Sequence of chain 1.B:
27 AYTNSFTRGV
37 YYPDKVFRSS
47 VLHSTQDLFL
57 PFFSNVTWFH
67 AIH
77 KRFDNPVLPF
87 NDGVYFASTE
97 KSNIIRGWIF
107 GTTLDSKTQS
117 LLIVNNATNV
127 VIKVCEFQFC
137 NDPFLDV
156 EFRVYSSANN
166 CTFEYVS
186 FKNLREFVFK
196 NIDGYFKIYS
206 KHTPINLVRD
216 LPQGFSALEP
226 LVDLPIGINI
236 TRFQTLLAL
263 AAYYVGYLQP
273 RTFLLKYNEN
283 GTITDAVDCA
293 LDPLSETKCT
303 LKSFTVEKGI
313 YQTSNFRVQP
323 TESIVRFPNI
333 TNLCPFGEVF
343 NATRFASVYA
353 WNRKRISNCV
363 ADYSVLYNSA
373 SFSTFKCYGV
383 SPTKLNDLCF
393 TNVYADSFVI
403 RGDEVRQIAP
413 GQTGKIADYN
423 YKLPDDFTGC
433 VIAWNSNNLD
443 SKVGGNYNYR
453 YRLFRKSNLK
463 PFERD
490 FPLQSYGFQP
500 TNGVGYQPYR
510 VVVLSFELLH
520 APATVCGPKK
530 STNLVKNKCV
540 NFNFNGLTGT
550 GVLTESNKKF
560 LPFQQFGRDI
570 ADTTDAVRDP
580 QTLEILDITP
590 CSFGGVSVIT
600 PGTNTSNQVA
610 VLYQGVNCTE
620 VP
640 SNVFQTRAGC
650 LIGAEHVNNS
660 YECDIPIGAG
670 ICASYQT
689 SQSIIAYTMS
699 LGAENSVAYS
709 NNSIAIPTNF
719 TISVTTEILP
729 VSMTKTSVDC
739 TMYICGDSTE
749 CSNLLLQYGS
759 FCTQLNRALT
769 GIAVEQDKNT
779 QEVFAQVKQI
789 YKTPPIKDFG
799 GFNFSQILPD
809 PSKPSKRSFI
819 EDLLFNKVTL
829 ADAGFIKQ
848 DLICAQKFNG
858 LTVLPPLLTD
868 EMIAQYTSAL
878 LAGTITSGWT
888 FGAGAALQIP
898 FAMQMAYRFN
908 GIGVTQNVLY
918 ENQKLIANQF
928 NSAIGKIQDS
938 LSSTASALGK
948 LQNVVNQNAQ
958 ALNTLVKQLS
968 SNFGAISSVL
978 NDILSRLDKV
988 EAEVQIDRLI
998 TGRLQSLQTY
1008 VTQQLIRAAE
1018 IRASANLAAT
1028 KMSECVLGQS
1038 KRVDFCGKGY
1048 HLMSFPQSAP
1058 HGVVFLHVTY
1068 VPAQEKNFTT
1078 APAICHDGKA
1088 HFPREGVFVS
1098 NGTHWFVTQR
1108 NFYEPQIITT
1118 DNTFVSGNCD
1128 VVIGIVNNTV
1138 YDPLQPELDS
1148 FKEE

Binding-site contacts:
Ligand atom O5 contacts residue ASN122 of chain 1.B at 2.4 Å (h-bond).
Ligand atom C5 contacts residue ASN125 of chain 1.B at 3.6 Å.
Ligand atom O5 contacts residue ASN125 of chain 1.B at 3.8 Å.
Ligand atom C8 contacts residue THR124 of chain 1.B at 3.8 Å.
Ligand atom C6 contacts residue ASN125 of chain 1.B at 4.3 Å.
Ligand atom C3 contacts residue ASN122 of chain 1.B at 3.8 Å.
Ligand atom C6 contacts residue VAL127 of chain 1.B at 3.8 Å (hydrophobic).
Ligand atom N2 contacts residue ASN122 of chain 1.B at 2.9 Å (h-bond).
Ligand atom O7 contacts residue ASN122 of chain 1.B at 3.4 Å (h-bond).
Ligand atom C1 contacts residue THR124 of chain 1.B at 3.2 Å.
Ligand atom O5 contacts residue THR124 of chain 1.B at 4.3 Å.
Ligand atom O5 contacts residue VAL127 of chain 1.B at 4.1 Å.
Ligand atom C8 contacts residue ASN122 of chain 1.B at 4.4 Å.
Ligand atom C7 contacts residue ASN122 of chain 1.B at 3.3 Å.
Ligand atom N2 contacts residue THR124 of chain 1.B at 2.8 Å (h-bond).
Ligand atom C1 contacts residue ASN125 of chain 1.B at 3.7 Å.
Ligand atom O6 contacts residue VAL127 of chain 1.B at 4.2 Å.
Ligand atom C2 contacts residue ASN122 of chain 1.B at 2.5 Å.
Ligand atom C6 contacts residue VAL171 of chain 1.B at 4.2 Å (hydrophobic).
Ligand atom C1 contacts residue ASN122 of chain 1.B at 1.4 Å.
Ligand atom C2 contacts residue THR124 of chain 1.B at 3.3 Å.
Ligand atom C4 contacts residue ASN122 of chain 1.B at 4.2 Å.
Ligand atom O3 contacts residue THR124 of chain 1.B at 4.5 Å.
Ligand atom C5 contacts residue ASN122 of chain 1.B at 3.7 Å.
Ligand atom C7 contacts residue THR124 of chain 1.B at 3.8 Å.
Ligand atom C3 contacts residue THR124 of chain 1.B at 3.6 Å.

This small molecule binds to this protein.
Small molecule (SMILES): CC(=O)N[C@@H]1[C@@H](O)[C@H](O)[C@@H](CO)O[C@H]1O